Sequence of chain 1.A:
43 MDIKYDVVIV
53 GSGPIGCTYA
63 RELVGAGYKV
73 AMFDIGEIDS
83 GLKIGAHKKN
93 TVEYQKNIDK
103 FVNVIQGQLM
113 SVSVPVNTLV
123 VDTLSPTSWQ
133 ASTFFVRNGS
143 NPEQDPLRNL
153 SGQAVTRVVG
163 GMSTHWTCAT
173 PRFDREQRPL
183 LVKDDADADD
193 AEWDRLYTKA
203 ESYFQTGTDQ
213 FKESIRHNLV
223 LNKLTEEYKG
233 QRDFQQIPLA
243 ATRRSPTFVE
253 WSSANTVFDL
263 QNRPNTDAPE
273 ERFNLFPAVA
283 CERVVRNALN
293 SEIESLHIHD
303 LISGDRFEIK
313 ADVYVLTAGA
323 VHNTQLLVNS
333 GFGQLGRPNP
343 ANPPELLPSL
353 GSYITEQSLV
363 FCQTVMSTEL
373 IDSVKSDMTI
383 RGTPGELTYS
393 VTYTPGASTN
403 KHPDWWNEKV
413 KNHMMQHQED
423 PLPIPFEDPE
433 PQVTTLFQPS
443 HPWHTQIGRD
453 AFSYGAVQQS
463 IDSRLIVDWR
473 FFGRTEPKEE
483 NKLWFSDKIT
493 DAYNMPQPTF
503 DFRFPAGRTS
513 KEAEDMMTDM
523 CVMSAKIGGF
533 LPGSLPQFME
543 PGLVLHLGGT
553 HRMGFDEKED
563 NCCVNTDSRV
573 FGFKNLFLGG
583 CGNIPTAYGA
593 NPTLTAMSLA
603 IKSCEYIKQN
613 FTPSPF

A protein and the small-molecule ligand that binds it are described below.
Small molecule (SMILES): OC[C@H]1O[C@H](O)[C@H](F)[C@@H](O)[C@H]1O

Binding-site contacts:
Ligand atom O4 contacts residue HIS548 of chain 1.A at 3.5 Å (h-bond).
Ligand atom C1 contacts residue ASP452 of chain 1.A at 3.2 Å.
Ligand atom C6 contacts residue TYR456 of chain 1.A at 3.5 Å (hydrophobic).
Ligand atom O4 contacts residue PHE474 of chain 1.A at 3.5 Å.
Ligand atom C6 contacts residue LEU545 of chain 1.A at 3.6 Å (hydrophobic).
Ligand atom O6 contacts residue ARG472 of chain 1.A at 4.1 Å.
Ligand atom O4 contacts residue VAL546 of chain 1.A at 2.6 Å (h-bond).
Ligand atom O1 contacts residue ASP452 of chain 1.A at 2.4 Å (salt-bridge).
Ligand atom O1 contacts residue FDA1 of chain 1.B at 4.1 Å.
Ligand atom O5 contacts residue ARG472 of chain 1.A at 3.7 Å.
Ligand atom C2 contacts residue PHE474 of chain 1.A at 3.7 Å (hydrophobic).
Ligand atom C1 contacts residue PHE474 of chain 1.A at 4.1 Å (hydrophobic).
Ligand atom C4 contacts residue FDA1 of chain 1.B at 3.6 Å.
Ligand atom F2 contacts residue THR169 of chain 1.A at 3.6 Å.
Ligand atom F2 contacts residue FDA1 of chain 1.B at 3.2 Å.
Ligand atom O3 contacts residue HIS548 of chain 1.A at 2.6 Å (h-bond).
Ligand atom O6 contacts residue TYR456 of chain 1.A at 2.2 Å (h-bond).
Ligand atom O1 contacts residue THR169 of chain 1.A at 2.7 Å (h-bond).
Ligand atom O6 contacts residue LEU361 of chain 1.A at 4.2 Å.
Ligand atom O6 contacts residue PHE454 of chain 1.A at 3.4 Å.
Ligand atom F2 contacts residue ASN593 of chain 1.A at 3.2 Å.
Ligand atom C3 contacts residue HIS548 of chain 1.A at 3.7 Å.
Ligand atom C6 contacts residue VAL546 of chain 1.A at 3.8 Å (hydrophobic).
Ligand atom C3 contacts residue FDA1 of chain 1.B at 3.0 Å.
Ligand atom O3 contacts residue FDA1 of chain 1.B at 2.9 Å (h-bond).
Ligand atom C2 contacts residue FDA1 of chain 1.B at 4.0 Å.
Ligand atom C2 contacts residue GLN448 of chain 1.A at 3.6 Å.
Ligand atom C4 contacts residue HIS548 of chain 1.A at 4.0 Å.
Ligand atom O5 contacts residue TYR456 of chain 1.A at 3.7 Å.
Ligand atom O5 contacts residue ASP452 of chain 1.A at 4.2 Å.
Ligand atom C5 contacts residue VAL546 of chain 1.A at 4.1 Å (hydrophobic).
Ligand atom C5 contacts residue FDA1 of chain 1.B at 3.9 Å.
Ligand atom C1 contacts residue GLN448 of chain 1.A at 4.0 Å.
Ligand atom C4 contacts residue VAL546 of chain 1.A at 3.2 Å (hydrophobic).
Ligand atom F2 contacts residue GLN448 of chain 1.A at 2.8 Å.
Ligand atom C1 contacts residue ARG472 of chain 1.A at 3.9 Å.
Ligand atom C1 contacts residue THR169 of chain 1.A at 4.0 Å.
Ligand atom C6 contacts residue PHE454 of chain 1.A at 3.9 Å (hydrophobic).
Ligand atom C2 contacts residue ASN593 of chain 1.A at 3.9 Å.
Ligand atom O3 contacts residue ASN593 of chain 1.A at 3.2 Å (h-bond).